Sequence of chain 1.B:
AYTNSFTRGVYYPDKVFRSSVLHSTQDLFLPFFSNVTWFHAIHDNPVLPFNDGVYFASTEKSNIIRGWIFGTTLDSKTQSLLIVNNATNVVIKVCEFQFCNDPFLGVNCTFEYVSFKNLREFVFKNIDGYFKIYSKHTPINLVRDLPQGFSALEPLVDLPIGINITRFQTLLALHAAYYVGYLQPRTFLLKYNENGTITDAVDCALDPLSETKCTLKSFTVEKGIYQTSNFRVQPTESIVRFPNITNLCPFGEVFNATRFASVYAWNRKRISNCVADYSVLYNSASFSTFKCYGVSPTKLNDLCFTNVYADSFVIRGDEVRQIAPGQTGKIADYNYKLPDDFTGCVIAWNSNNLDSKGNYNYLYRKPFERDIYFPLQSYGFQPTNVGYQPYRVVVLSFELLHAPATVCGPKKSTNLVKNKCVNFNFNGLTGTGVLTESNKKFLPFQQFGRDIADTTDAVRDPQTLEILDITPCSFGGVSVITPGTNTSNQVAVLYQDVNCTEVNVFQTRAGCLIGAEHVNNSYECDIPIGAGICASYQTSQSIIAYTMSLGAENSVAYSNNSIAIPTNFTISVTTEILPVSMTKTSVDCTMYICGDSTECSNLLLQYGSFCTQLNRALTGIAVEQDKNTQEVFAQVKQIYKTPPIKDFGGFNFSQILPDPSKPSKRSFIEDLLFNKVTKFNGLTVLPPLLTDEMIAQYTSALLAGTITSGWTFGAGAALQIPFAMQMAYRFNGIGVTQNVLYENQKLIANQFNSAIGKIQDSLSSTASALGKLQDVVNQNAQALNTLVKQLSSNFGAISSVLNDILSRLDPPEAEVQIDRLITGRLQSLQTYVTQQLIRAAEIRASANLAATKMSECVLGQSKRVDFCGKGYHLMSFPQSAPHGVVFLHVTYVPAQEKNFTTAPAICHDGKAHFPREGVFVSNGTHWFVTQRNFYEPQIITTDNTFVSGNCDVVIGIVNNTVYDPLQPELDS

Binding-site contacts:
Ligand atom C8 contacts residue PHE312 of chain 1.B at 3.5 Å (hydrophobic).
Ligand atom C1 contacts residue ASN317 of chain 1.B at 1.4 Å.
Ligand atom C7 contacts residue ASN317 of chain 1.B at 3.9 Å.
Ligand atom C7 contacts residue PHE312 of chain 1.B at 4.3 Å (hydrophobic).
Ligand atom C8 contacts residue LEU342 of chain 1.B at 3.6 Å (hydrophobic).
Ligand atom O3 contacts residue VAL341 of chain 1.B at 3.5 Å.
Ligand atom O7 contacts residue GLY313 of chain 1.B at 3.4 Å.
Ligand atom C5 contacts residue ASN317 of chain 1.B at 3.6 Å.
Ligand atom C4 contacts residue ASN317 of chain 1.B at 4.3 Å.
Ligand atom C3 contacts residue ASN317 of chain 1.B at 3.9 Å.
Ligand atom O7 contacts residue PHE312 of chain 1.B at 4.3 Å.
Ligand atom O5 contacts residue ASN317 of chain 1.B at 2.3 Å (h-bond).
Ligand atom N2 contacts residue ASN317 of chain 1.B at 3.1 Å (h-bond).
Ligand atom O7 contacts residue ASN317 of chain 1.B at 4.4 Å.
Ligand atom N2 contacts residue GLY313 of chain 1.B at 4.3 Å.
Ligand atom C7 contacts residue GLY313 of chain 1.B at 3.6 Å.
Ligand atom C2 contacts residue ASN317 of chain 1.B at 2.6 Å.
Ligand atom C8 contacts residue PHE316 of chain 1.B at 3.8 Å (hydrophobic).
Ligand atom C8 contacts residue GLY313 of chain 1.B at 3.6 Å.

A small-molecule ligand and the protein it binds are described below.
Small molecule (SMILES): CC(=O)N[C@@H]1[C@@H](O)[C@H](O)[C@@H](CO)O[C@H]1O